The small molecule below binds the protein below.
Small molecule (SMILES): CC(C)=CCC/C(C)=C/CC/C(C)=C/CO[P](=O)(O)OP(=O)(O)O

Sequence of chain 1.A:
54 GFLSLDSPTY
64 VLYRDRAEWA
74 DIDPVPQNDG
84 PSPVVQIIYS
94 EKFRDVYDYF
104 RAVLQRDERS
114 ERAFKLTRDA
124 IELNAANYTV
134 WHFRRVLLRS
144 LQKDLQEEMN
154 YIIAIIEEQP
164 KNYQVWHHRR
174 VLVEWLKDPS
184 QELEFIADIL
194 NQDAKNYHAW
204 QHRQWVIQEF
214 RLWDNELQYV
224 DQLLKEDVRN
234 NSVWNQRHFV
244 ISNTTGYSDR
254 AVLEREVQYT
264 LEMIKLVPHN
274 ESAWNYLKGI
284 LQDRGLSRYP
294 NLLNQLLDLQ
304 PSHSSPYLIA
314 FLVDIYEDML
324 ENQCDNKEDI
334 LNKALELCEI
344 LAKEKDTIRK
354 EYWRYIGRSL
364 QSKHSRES

Sequence of chain 1.B:
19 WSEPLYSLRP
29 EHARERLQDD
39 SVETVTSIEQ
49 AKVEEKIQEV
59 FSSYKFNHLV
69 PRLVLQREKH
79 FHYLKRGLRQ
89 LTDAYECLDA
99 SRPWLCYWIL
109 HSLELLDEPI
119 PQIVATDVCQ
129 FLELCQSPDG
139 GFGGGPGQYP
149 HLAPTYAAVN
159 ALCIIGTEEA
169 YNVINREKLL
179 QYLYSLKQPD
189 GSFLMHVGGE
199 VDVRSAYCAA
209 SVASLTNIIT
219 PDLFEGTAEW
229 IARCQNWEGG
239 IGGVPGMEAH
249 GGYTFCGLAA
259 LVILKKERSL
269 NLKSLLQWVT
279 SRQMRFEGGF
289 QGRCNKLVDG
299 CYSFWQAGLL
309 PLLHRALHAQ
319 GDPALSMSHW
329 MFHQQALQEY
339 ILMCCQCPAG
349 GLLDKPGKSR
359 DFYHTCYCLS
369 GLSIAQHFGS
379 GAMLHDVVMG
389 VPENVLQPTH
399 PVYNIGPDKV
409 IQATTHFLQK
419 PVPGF

Binding-site contacts:
Ligand atom O2A contacts residue LYS294 of chain 1.B at 4.0 Å.
Ligand atom PB contacts residue LYS294 of chain 1.B at 3.9 Å.
Ligand atom O2B contacts residue ARG291 of chain 1.B at 3.7 Å.
Ligand atom O1 contacts residue DMS1 of chain 1.F at 3.4 Å (h-bond).
Ligand atom C4 contacts residue TYR251 of chain 1.B at 4.1 Å (hydrophobic).
Ligand atom C4 contacts residue HIS201 of chain 1.A at 3.8 Å.
Ligand atom O1A contacts residue LYS164 of chain 1.A at 3.4 Å (salt-bridge).
Ligand atom C9 contacts residue GLY250 of chain 1.B at 4.0 Å.
Ligand atom C7 contacts residue 7TM1 of chain 1.E at 4.0 Å.
Ligand atom O2A contacts residue ARG291 of chain 1.B at 2.9 Å (salt-bridge).
Ligand atom O1B contacts residue ARG291 of chain 1.B at 3.1 Å (salt-bridge).
Ligand atom O3B contacts residue TYR300 of chain 1.B at 3.0 Å (h-bond).
Ligand atom C15 contacts residue 7TM1 of chain 1.E at 3.2 Å.
Ligand atom O2B contacts residue LYS294 of chain 1.B at 2.5 Å.
Ligand atom C12 contacts residue TRP303 of chain 1.B at 3.8 Å (hydrophobic).
Ligand atom C1 contacts residue HIS248 of chain 1.B at 3.5 Å.
Ligand atom O3A contacts residue DMS1 of chain 1.F at 3.3 Å.
Ligand atom C8 contacts residue GLY250 of chain 1.B at 3.8 Å.
Ligand atom C7 contacts residue ARG202 of chain 1.B at 4.1 Å.
Ligand atom C5 contacts residue TYR251 of chain 1.B at 3.4 Å (hydrophobic).
Ligand atom PB contacts residue TYR300 of chain 1.B at 3.5 Å.
Ligand atom C2 contacts residue DMS1 of chain 1.F at 3.9 Å.
Ligand atom C12 contacts residue CYS254 of chain 1.B at 3.9 Å (hydrophobic).
Ligand atom C4 contacts residue TYR200 of chain 1.A at 3.9 Å (hydrophobic).
Ligand atom C10 contacts residue DMS1 of chain 1.F at 3.8 Å.
Ligand atom C2 contacts residue HIS248 of chain 1.B at 3.5 Å.
Ligand atom C14 contacts residue CYS254 of chain 1.B at 3.9 Å (hydrophobic).
Ligand atom O1B contacts residue TYR300 of chain 1.B at 3.4 Å (h-bond).
Ligand atom C11 contacts residue 7TM1 of chain 1.E at 3.8 Å.
Ligand atom C13 contacts residue CYS254 of chain 1.B at 4.0 Å (hydrophobic).
Ligand atom C11 contacts residue ARG202 of chain 1.B at 3.8 Å.
Ligand atom O1B contacts residue HIS248 of chain 1.B at 2.7 Å (h-bond).
Ligand atom C10 contacts residue TRP303 of chain 1.B at 4.0 Å (hydrophobic).
Ligand atom O3B contacts residue DMS1 of chain 1.F at 4.0 Å.
Ligand atom C14 contacts residue TYR205 of chain 1.B at 3.7 Å (hydrophobic).
Ligand atom C15 contacts residue ARG202 of chain 1.B at 3.4 Å.
Ligand atom C9 contacts residue ARG202 of chain 1.B at 3.6 Å.
Ligand atom O3A contacts residue TYR300 of chain 1.B at 3.9 Å.
Ligand atom C10 contacts residue GLY250 of chain 1.B at 3.7 Å.
Ligand atom O2A contacts residue LYS164 of chain 1.A at 4.0 Å.